A protein and the small-molecule ligand that binds it are described below.
Small molecule (SMILES): CC(=O)N[C@@H]1[C@@H](O)[C@H](O)[C@@H](CO)O[C@H]1O

Sequence of chain 1.I:
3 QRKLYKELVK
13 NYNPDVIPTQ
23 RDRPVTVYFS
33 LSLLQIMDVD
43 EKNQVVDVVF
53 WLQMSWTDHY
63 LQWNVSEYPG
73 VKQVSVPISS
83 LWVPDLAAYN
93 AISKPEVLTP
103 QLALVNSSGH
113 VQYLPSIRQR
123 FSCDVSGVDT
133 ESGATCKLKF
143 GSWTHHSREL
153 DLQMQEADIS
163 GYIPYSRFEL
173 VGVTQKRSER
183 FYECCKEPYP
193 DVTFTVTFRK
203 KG

Binding-site contacts:
Ligand atom O3 contacts residue ASN66 of chain 1.I at 3.6 Å (h-bond).
Ligand atom O5 contacts residue SER68 of chain 1.I at 4.2 Å.
Ligand atom C7 contacts residue ASN66 of chain 1.I at 4.3 Å.
Ligand atom N2 contacts residue ASN66 of chain 1.I at 3.5 Å (h-bond).
Ligand atom C2 contacts residue ASN66 of chain 1.I at 2.5 Å.
Ligand atom O6 contacts residue SER68 of chain 1.I at 3.4 Å.
Ligand atom O5 contacts residue GLU69 of chain 1.I at 4.5 Å.
Ligand atom C3 contacts residue ASN66 of chain 1.I at 3.5 Å.
Ligand atom O5 contacts residue ASN66 of chain 1.I at 2.4 Å (h-bond).
Ligand atom C4 contacts residue ASN66 of chain 1.I at 4.2 Å.
Ligand atom C5 contacts residue ASN66 of chain 1.I at 3.7 Å.
Ligand atom C1 contacts residue ASN66 of chain 1.I at 1.4 Å.